Binding-site contacts:
Ligand atom C26 contacts residue LEU23 of chain 1.A at 3.8 Å (hydrophobic).
Ligand atom O4 contacts residue ASP25 of chain 1.A at 2.8 Å (salt-bridge).
Ligand atom C21 contacts residue ASP25 of chain 1.B at 3.1 Å.
Ligand atom C10 contacts residue ILE84 of chain 1.A at 3.5 Å (hydrophobic).
Ligand atom C28 contacts residue GLY48 of chain 1.B at 3.7 Å.
Ligand atom N1 contacts residue GLY48 of chain 1.A at 3.0 Å (h-bond).
Ligand atom C22 contacts residue GLY27 of chain 1.B at 3.4 Å.
Ligand atom O2 contacts residue GLY49 of chain 1.A at 3.4 Å.
Ligand atom O6 contacts residue ILE50 of chain 1.A at 3.5 Å.
Ligand atom N2 contacts residue GLY27 of chain 1.A at 3.2 Å (h-bond).
Ligand atom C13 contacts residue GLY27 of chain 1.A at 3.7 Å.
Ligand atom C25 contacts residue PRO81 of chain 1.A at 3.6 Å (hydrophobic).
Ligand atom C1 contacts residue PRO81 of chain 1.B at 3.8 Å (hydrophobic).
Ligand atom O6 contacts residue ILE84 of chain 1.B at 3.5 Å.
Ligand atom C4 contacts residue ARG8 of chain 1.B at 3.3 Å.
Ligand atom C26 contacts residue VAL82 of chain 1.A at 3.3 Å (hydrophobic).
Ligand atom O4 contacts residue ASP25 of chain 1.B at 2.6 Å (salt-bridge).
Ligand atom O1 contacts residue ALA28 of chain 1.A at 3.5 Å.
Ligand atom C8 contacts residue ILE50 of chain 1.B at 3.5 Å (hydrophobic).
Ligand atom C10 contacts residue ILE50 of chain 1.B at 3.3 Å (hydrophobic).
Ligand atom O5 contacts residue ILE50 of chain 1.A at 3.4 Å.
Ligand atom C13 contacts residue ASP25 of chain 1.B at 3.3 Å.
Ligand atom O1 contacts residue ASP29 of chain 1.A at 2.8 Å (salt-bridge).
Ligand atom C13 contacts residue ILE84 of chain 1.B at 3.8 Å (hydrophobic).
Ligand atom C31 contacts residue ALA28 of chain 1.B at 3.5 Å (hydrophobic).
Ligand atom C25 contacts residue ILE84 of chain 1.A at 3.4 Å (hydrophobic).
Ligand atom C20 contacts residue ASP25 of chain 1.A at 3.4 Å.
Ligand atom O5 contacts residue GLY49 of chain 1.B at 3.2 Å.
Ligand atom C20 contacts residue ASP25 of chain 1.B at 3.4 Å.
Ligand atom N4 contacts residue ASP30 of chain 1.B at 3.1 Å (salt-bridge).
Ligand atom C5 contacts residue ASP29 of chain 1.A at 3.7 Å.
Ligand atom O1 contacts residue GLY27 of chain 1.A at 3.6 Å (h-bond).
Ligand atom C15 contacts residue GLY27 of chain 1.A at 3.4 Å.
Ligand atom C17 contacts residue VAL82 of chain 1.B at 3.7 Å (hydrophobic).
Ligand atom C32 contacts residue ALA28 of chain 1.B at 3.6 Å (hydrophobic).
Ligand atom C31 contacts residue ASP30 of chain 1.B at 3.5 Å.
Ligand atom O4 contacts residue GLY27 of chain 1.A at 3.4 Å.
Ligand atom C16 contacts residue VAL82 of chain 1.B at 3.7 Å (hydrophobic).
Ligand atom C3 contacts residue GLY48 of chain 1.A at 3.4 Å.
Ligand atom C25 contacts residue VAL82 of chain 1.A at 3.7 Å (hydrophobic).

A small-molecule ligand and the protein it binds are described below.
Small molecule (SMILES): CC(C)CCN(C[C@@H](O)[C@@H]1Cc2ccc(cc2)OCCCCCC(=O)N[C@@H](C(C)C)C(=O)N1)S(=O)(=O)c1ccc(N)cc1

Sequence of chain 1.A:
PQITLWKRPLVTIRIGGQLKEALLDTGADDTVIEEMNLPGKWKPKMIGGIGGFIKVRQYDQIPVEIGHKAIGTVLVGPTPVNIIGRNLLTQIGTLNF

Sequence of chain 1.B:
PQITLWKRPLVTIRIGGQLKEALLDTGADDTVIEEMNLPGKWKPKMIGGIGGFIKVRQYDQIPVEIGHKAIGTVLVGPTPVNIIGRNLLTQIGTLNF